Binding-site contacts:
Ligand atom C4 contacts residue ASN17 of chain 1.C at 4.2 Å.
Ligand atom C1 contacts residue ASN17 of chain 1.C at 1.4 Å.
Ligand atom C7 contacts residue CYS15 of chain 1.C at 4.4 Å (hydrophobic).
Ligand atom O7 contacts residue ASN17 of chain 1.C at 3.9 Å.
Ligand atom O6 contacts residue ASN135 of chain 1.C at 4.5 Å.
Ligand atom C3 contacts residue ASN17 of chain 1.C at 3.8 Å.
Ligand atom O5 contacts residue ASN135 of chain 1.C at 4.3 Å.
Ligand atom C5 contacts residue ASN17 of chain 1.C at 3.7 Å.
Ligand atom O7 contacts residue CYS15 of chain 1.C at 3.5 Å (h-bond).
Ligand atom O5 contacts residue ASN17 of chain 1.C at 2.4 Å (h-bond).
Ligand atom C8 contacts residue CYS15 of chain 1.C at 3.7 Å (hydrophobic).
Ligand atom N2 contacts residue ASN17 of chain 1.C at 2.9 Å (h-bond).
Ligand atom C7 contacts residue ASN17 of chain 1.C at 3.5 Å.
Ligand atom C2 contacts residue ASN17 of chain 1.C at 2.4 Å.

The small molecule below binds the protein below.
Small molecule (SMILES): CC(=O)N[C@@H]1[C@@H](O)[C@H](O)[C@@H](CO)O[C@H]1O

Sequence of chain 1.C:
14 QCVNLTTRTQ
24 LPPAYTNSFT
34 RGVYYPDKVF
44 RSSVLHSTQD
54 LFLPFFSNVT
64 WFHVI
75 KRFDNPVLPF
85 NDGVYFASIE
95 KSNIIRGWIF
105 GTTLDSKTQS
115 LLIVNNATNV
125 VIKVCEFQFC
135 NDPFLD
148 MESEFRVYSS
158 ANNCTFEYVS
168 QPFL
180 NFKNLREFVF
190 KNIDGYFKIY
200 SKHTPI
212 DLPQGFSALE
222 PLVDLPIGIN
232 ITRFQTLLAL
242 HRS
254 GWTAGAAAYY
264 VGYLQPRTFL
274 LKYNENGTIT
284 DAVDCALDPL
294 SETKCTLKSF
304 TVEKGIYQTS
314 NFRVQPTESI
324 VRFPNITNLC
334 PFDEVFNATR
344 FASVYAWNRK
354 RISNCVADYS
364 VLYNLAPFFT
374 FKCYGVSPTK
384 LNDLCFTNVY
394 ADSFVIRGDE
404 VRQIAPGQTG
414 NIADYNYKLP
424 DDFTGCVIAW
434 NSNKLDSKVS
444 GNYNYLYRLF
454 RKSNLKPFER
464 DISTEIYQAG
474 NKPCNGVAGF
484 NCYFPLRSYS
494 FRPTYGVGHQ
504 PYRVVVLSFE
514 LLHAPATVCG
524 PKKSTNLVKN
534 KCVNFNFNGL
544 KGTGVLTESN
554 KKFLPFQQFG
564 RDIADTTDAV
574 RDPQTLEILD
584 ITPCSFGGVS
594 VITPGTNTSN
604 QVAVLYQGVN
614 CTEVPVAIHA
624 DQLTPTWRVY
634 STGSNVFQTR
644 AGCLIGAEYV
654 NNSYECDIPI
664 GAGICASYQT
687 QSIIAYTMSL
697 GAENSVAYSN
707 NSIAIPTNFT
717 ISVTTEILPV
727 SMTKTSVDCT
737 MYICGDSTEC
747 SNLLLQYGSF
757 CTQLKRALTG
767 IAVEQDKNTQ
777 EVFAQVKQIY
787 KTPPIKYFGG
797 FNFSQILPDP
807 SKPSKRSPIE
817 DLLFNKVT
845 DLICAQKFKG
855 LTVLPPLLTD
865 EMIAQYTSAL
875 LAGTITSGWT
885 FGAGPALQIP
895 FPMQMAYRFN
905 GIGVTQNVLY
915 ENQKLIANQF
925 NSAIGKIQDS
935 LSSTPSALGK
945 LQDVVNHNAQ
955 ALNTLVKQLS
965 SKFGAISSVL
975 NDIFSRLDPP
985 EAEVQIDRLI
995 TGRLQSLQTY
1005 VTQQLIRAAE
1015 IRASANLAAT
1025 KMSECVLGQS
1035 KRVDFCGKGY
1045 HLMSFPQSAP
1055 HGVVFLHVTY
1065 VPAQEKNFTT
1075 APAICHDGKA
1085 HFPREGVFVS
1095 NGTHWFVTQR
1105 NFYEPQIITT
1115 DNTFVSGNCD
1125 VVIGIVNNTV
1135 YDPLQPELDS